Sequence of chain 1.B:
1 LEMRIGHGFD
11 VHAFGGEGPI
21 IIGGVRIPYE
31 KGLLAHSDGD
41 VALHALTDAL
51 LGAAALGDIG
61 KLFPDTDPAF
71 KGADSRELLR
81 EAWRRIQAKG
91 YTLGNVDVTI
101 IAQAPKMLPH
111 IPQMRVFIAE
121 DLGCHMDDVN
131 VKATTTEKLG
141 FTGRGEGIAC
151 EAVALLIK

Binding-site contacts:
Ligand atom O1A contacts residue PHE141 of chain 1.B at 3.9 Å.
Ligand atom C6 contacts residue PHE9 of chain 1.C at 3.5 Å (hydrophobic).
Ligand atom O1A contacts residue PHE141 of chain 1.C at 3.5 Å.
Ligand atom C8 contacts residue GLU151 of chain 1.A at 3.8 Å.
Ligand atom O1 contacts residue PHE141 of chain 1.C at 3.7 Å.
Ligand atom C9 contacts residue PHE9 of chain 1.B at 3.6 Å (hydrophobic).
Ligand atom O3B contacts residue ARG144 of chain 1.B at 2.9 Å (salt-bridge).
Ligand atom O2A contacts residue GLY140 of chain 1.B at 3.3 Å.
Ligand atom O1B contacts residue ARG144 of chain 1.B at 3.4 Å (salt-bridge).
Ligand atom C9 contacts residue GLU151 of chain 1.C at 3.5 Å.
Ligand atom O1A contacts residue GLY140 of chain 1.C at 3.6 Å.
Ligand atom PB contacts residue ARG144 of chain 1.C at 3.7 Å.
Ligand atom O1 contacts residue GLY140 of chain 1.A at 3.1 Å.
Ligand atom C10 contacts residue PHE9 of chain 1.A at 4.0 Å (hydrophobic).
Ligand atom O3A contacts residue GLY140 of chain 1.A at 3.7 Å.
Ligand atom C10 contacts residue GLU151 of chain 1.A at 3.6 Å.
Ligand atom O2B contacts residue ARG144 of chain 1.A at 2.7 Å (salt-bridge).
Ligand atom O3A contacts residue PHE141 of chain 1.C at 3.2 Å (h-bond).
Ligand atom C1 contacts residue PHE141 of chain 1.A at 3.4 Å (hydrophobic).
Ligand atom O2A contacts residue PHE141 of chain 1.B at 3.1 Å (h-bond).
Ligand atom C10 contacts residue ILE101 of chain 1.B at 3.8 Å (hydrophobic).
Ligand atom O1B contacts residue ARG144 of chain 1.A at 3.1 Å (salt-bridge).
Ligand atom O1B contacts residue GLY140 of chain 1.B at 3.3 Å.
Ligand atom O1 contacts residue PHE141 of chain 1.A at 3.2 Å (h-bond).
Ligand atom PB contacts residue ARG144 of chain 1.A at 3.9 Å.
Ligand atom O2B contacts residue ARG144 of chain 1.C at 2.7 Å (salt-bridge).
Ligand atom C1 contacts residue GLY140 of chain 1.A at 3.8 Å.
Ligand atom O2A contacts residue PHE141 of chain 1.A at 3.9 Å.
Ligand atom C10 contacts residue PHE9 of chain 1.B at 3.9 Å (hydrophobic).
Ligand atom PA contacts residue PHE141 of chain 1.C at 4.0 Å.
Ligand atom C1 contacts residue PHE141 of chain 1.C at 3.8 Å (hydrophobic).
Ligand atom O3B contacts residue GLY140 of chain 1.C at 3.5 Å.
Ligand atom O2B contacts residue GLY140 of chain 1.A at 3.4 Å.
Ligand atom O3B contacts residue ARG144 of chain 1.C at 2.8 Å (salt-bridge).
Ligand atom C10 contacts residue GLU151 of chain 1.B at 3.3 Å.
Ligand atom C4 contacts residue PHE141 of chain 1.A at 3.8 Å (hydrophobic).
Ligand atom PA contacts residue GLY140 of chain 1.C at 4.0 Å.
Ligand atom O1B contacts residue PHE141 of chain 1.A at 3.5 Å (h-bond).
Ligand atom O3A contacts residue GLY140 of chain 1.C at 3.3 Å.
Ligand atom C2 contacts residue PHE141 of chain 1.C at 3.4 Å (hydrophobic).

Sequence of chain 1.C:
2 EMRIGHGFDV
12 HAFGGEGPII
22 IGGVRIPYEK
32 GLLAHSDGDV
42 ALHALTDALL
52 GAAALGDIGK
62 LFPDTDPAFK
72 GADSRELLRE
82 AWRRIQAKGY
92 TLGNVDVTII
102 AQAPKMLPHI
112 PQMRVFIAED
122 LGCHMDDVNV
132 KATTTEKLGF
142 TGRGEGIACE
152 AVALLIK

Sequence of chain 1.A:
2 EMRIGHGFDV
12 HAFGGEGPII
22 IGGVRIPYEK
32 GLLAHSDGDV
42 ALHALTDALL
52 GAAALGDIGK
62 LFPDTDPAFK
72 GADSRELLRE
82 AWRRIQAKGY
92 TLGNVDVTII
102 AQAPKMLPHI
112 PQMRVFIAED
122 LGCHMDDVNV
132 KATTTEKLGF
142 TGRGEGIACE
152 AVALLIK

The protein below binds the small molecule below.
Small molecule (SMILES): CC(C)=CCC/C(C)=C/CO[P](=O)(O)OP(=O)(O)O